Sequence of chain 1.A:
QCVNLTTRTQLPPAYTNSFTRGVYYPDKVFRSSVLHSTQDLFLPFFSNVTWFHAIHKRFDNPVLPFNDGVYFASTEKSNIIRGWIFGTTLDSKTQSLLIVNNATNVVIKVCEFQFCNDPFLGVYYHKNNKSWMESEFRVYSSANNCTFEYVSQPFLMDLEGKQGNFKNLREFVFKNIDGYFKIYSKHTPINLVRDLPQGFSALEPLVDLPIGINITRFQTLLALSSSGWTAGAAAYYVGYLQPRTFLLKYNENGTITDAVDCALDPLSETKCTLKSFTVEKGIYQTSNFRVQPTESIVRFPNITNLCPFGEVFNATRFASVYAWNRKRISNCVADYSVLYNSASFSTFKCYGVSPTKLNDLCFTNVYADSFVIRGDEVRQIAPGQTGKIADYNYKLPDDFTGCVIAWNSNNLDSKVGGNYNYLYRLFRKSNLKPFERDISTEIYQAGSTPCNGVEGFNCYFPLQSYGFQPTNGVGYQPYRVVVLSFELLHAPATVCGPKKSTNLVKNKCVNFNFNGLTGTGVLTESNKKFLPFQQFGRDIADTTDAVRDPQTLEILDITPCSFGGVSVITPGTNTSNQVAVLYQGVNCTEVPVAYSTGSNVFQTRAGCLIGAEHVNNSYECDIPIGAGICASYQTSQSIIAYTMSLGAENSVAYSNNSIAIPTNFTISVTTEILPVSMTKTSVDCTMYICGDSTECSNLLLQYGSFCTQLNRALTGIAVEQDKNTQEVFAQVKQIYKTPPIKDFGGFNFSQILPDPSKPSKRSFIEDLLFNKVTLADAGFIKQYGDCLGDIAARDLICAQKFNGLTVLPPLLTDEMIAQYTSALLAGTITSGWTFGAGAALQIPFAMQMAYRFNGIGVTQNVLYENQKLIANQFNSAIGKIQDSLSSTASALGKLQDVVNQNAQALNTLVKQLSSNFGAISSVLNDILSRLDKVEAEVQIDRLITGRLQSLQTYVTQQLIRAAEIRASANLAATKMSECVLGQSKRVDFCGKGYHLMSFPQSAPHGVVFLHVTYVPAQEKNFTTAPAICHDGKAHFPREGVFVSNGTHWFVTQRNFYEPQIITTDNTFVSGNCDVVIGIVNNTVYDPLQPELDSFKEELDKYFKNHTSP

Binding-site contacts:
Ligand atom O7 contacts residue ASN1134 of chain 1.A at 3.0 Å (h-bond).
Ligand atom C1 contacts residue ASN1134 of chain 1.A at 1.5 Å.
Ligand atom C8 contacts residue ASN1134 of chain 1.A at 4.2 Å.
Ligand atom O5 contacts residue ASN1134 of chain 1.A at 2.5 Å (h-bond).
Ligand atom C5 contacts residue ASN1134 of chain 1.A at 3.8 Å.
Ligand atom C7 contacts residue ASN1134 of chain 1.A at 3.1 Å.
Ligand atom C4 contacts residue ASN1134 of chain 1.A at 4.3 Å.
Ligand atom C2 contacts residue ASN1134 of chain 1.A at 2.5 Å.
Ligand atom N2 contacts residue ASN1134 of chain 1.A at 2.8 Å (h-bond).
Ligand atom C3 contacts residue ASN1134 of chain 1.A at 3.8 Å.

The small molecule below binds the protein below.
Small molecule (SMILES): CC(=O)N[C@H]1[C@H](O[C@H]2[C@H](O)[C@@H](NC(C)=O)CO[C@@H]2CO)O[C@H](CO)[C@@H](O)[C@@H]1O